Sequence of chain 1.A:
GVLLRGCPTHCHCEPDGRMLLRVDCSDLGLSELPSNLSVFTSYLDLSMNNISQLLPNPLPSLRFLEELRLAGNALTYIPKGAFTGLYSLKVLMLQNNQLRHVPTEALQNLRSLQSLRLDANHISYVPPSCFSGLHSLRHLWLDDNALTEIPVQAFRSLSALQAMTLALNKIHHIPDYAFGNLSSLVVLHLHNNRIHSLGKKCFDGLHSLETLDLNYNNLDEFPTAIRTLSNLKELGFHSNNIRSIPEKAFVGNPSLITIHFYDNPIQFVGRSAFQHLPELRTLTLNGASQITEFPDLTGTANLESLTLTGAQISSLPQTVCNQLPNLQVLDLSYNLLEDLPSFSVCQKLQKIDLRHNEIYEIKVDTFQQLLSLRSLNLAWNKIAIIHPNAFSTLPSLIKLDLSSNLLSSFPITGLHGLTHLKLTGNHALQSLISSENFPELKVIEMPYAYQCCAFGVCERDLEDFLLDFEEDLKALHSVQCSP

Binding-site contacts:
Ligand atom C4 contacts residue ASN70 of chain 1.A at 4.1 Å.
Ligand atom C6 contacts residue ASN70 of chain 1.A at 4.1 Å.
Ligand atom C1 contacts residue ASN70 of chain 1.A at 1.5 Å.
Ligand atom C6 contacts residue SER72 of chain 1.A at 3.4 Å.
Ligand atom C5 contacts residue SER72 of chain 1.A at 4.5 Å.
Ligand atom O7 contacts residue GLY49 of chain 1.A at 4.2 Å.
Ligand atom N2 contacts residue ASN70 of chain 1.A at 2.6 Å (h-bond).
Ligand atom C7 contacts residue ASN70 of chain 1.A at 3.1 Å.
Ligand atom O7 contacts residue ASN70 of chain 1.A at 3.2 Å (h-bond).
Ligand atom O5 contacts residue SER72 of chain 1.A at 4.2 Å.
Ligand atom O5 contacts residue ASN70 of chain 1.A at 2.4 Å (h-bond).
Ligand atom C5 contacts residue ASN70 of chain 1.A at 3.7 Å.
Ligand atom O6 contacts residue SER72 of chain 1.A at 2.2 Å (h-bond).
Ligand atom O6 contacts residue ASN70 of chain 1.A at 3.4 Å (h-bond).
Ligand atom C2 contacts residue ASN70 of chain 1.A at 2.2 Å.
Ligand atom C8 contacts residue ASN70 of chain 1.A at 4.3 Å.
Ligand atom C3 contacts residue ASN70 of chain 1.A at 3.6 Å.

A protein and the small-molecule ligand that binds it are described below.
Small molecule (SMILES): CC(=O)N[C@H]1[C@H](O[C@H]2[C@H](O)[C@@H](NC(C)=O)CO[C@@H]2CO)O[C@H](CO)[C@@H](O[C@@H]2O[C@H](CO)[C@@H](O)[C@H](O)[C@@H]2O)[C@@H]1O